Sequence of chain 2.A:
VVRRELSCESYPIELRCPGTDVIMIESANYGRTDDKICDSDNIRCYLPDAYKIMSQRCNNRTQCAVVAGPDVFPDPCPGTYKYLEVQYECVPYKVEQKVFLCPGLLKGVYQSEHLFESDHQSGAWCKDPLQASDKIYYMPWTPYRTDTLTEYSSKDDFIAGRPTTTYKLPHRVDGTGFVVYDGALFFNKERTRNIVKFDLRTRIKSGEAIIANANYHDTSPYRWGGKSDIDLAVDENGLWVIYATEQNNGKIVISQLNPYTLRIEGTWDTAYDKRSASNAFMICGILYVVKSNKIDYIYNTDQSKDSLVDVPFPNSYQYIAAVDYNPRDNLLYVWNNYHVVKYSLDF

Sequence of chain 3.A:
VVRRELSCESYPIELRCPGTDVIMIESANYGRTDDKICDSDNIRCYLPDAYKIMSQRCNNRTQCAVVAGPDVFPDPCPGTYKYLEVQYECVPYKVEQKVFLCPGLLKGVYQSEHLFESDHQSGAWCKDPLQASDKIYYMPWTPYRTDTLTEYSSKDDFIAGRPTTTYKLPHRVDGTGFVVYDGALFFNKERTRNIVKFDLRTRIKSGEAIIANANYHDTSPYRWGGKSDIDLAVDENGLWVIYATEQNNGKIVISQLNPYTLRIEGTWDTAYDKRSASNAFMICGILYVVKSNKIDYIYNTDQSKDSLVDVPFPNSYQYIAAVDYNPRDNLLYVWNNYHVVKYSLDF

Binding-site contacts:
Ligand atom C2 contacts residue ASN73 of chain 3.A at 3.0 Å.
Ligand atom C6 contacts residue ASN72 of chain 3.A at 3.8 Å.
Ligand atom C1 contacts residue ASN72 of chain 3.A at 4.3 Å.
Ligand atom O5 contacts residue LYS107 of chain 3.A at 4.5 Å.
Ligand atom C4 contacts residue ASN73 of chain 3.A at 4.3 Å.
Ligand atom C1 contacts residue ASN73 of chain 3.A at 1.4 Å.
Ligand atom O5 contacts residue ASN73 of chain 3.A at 2.3 Å (h-bond).
Ligand atom C7 contacts residue ASN73 of chain 3.A at 3.5 Å.
Ligand atom C3 contacts residue ASN73 of chain 3.A at 4.1 Å.
Ligand atom C2 contacts residue LYS107 of chain 3.A at 3.5 Å.
Ligand atom C1 contacts residue LYS107 of chain 3.A at 4.3 Å.
Ligand atom C8 contacts residue ASN73 of chain 3.A at 4.3 Å.
Ligand atom O5 contacts residue ASN72 of chain 3.A at 3.8 Å.
Ligand atom N2 contacts residue LYS107 of chain 3.A at 3.9 Å.
Ligand atom C6 contacts residue ILE223 of chain 2.A at 4.3 Å (hydrophobic).
Ligand atom N2 contacts residue ASN73 of chain 3.A at 3.5 Å (h-bond).
Ligand atom O6 contacts residue ILE223 of chain 2.A at 4.0 Å.
Ligand atom O7 contacts residue ASN73 of chain 3.A at 3.1 Å (h-bond).
Ligand atom C5 contacts residue ASN73 of chain 3.A at 3.6 Å.

This protein binds this small molecule.
Small molecule (SMILES): CC(=O)N[C@@H]1[C@@H](O)[C@H](O)[C@@H](CO)O[C@H]1O